A small-molecule ligand and the protein it binds are described below.
Small molecule (SMILES): CC(=O)N[C@H]1[C@H](O[C@H]2[C@H](O)[C@@H](NC(C)=O)CO[C@@H]2CO)O[C@H](CO)[C@@H](O)[C@@H]1O

Sequence of chain 1.A:
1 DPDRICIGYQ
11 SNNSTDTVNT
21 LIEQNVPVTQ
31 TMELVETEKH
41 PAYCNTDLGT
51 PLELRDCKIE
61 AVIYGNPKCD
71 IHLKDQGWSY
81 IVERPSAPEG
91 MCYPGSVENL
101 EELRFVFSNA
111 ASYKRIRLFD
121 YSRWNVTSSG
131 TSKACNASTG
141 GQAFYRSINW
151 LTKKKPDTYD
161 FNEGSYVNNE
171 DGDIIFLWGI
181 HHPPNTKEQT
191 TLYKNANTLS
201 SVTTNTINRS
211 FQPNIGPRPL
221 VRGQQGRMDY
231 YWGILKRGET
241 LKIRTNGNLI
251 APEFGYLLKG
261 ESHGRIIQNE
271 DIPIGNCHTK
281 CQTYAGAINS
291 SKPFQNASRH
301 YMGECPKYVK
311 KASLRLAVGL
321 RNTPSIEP

Binding-site contacts:
Ligand atom N2 contacts residue ASN289 of chain 1.A at 2.8 Å (h-bond).
Ligand atom O7 contacts residue ASN289 of chain 1.A at 3.8 Å.
Ligand atom O5 contacts residue ASN289 of chain 1.A at 2.4 Å (h-bond).
Ligand atom C2 contacts residue ASN289 of chain 1.A at 2.4 Å.
Ligand atom C5 contacts residue ASN289 of chain 1.A at 3.6 Å.
Ligand atom C7 contacts residue ASN289 of chain 1.A at 3.5 Å.
Ligand atom C8 contacts residue HIS278 of chain 1.A at 3.6 Å.
Ligand atom C3 contacts residue ASN289 of chain 1.A at 3.8 Å.
Ligand atom C1 contacts residue ASN289 of chain 1.A at 1.4 Å.
Ligand atom C4 contacts residue ASN289 of chain 1.A at 4.2 Å.